The small molecule below binds the protein below.
Small molecule (SMILES): CC(=O)N[C@@H]1[C@@H](O)[C@H](O)[C@@H](CO)O[C@H]1O

Sequence of chain 1.A:
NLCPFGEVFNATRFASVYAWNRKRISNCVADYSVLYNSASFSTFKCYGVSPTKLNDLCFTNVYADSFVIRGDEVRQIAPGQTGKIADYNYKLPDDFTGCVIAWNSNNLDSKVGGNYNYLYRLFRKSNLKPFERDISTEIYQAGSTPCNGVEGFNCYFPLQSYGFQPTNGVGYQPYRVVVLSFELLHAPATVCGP

Binding-site contacts:
Ligand atom C7 contacts residue PHE20 of chain 1.A at 4.5 Å (hydrophobic).
Ligand atom C7 contacts residue GLY21 of chain 1.A at 3.6 Å.
Ligand atom O7 contacts residue ASN25 of chain 1.A at 4.2 Å.
Ligand atom C2 contacts residue ASN25 of chain 1.A at 2.4 Å.
Ligand atom C8 contacts residue PHE24 of chain 1.A at 3.8 Å (hydrophobic).
Ligand atom C1 contacts residue ASN25 of chain 1.A at 1.4 Å.
Ligand atom O5 contacts residue ASN25 of chain 1.A at 2.2 Å (h-bond).
Ligand atom C8 contacts residue GLY21 of chain 1.A at 3.9 Å.
Ligand atom C7 contacts residue ASN25 of chain 1.A at 3.9 Å.
Ligand atom O7 contacts residue PHE20 of chain 1.A at 4.3 Å.
Ligand atom C5 contacts residue ASN25 of chain 1.A at 3.6 Å.
Ligand atom N2 contacts residue ASN25 of chain 1.A at 3.0 Å (h-bond).
Ligand atom C8 contacts residue LEU50 of chain 1.A at 3.6 Å (hydrophobic).
Ligand atom C4 contacts residue ASN25 of chain 1.A at 4.1 Å.
Ligand atom C8 contacts residue PHE20 of chain 1.A at 3.9 Å (hydrophobic).
Ligand atom C3 contacts residue ASN25 of chain 1.A at 3.8 Å.
Ligand atom O7 contacts residue GLY21 of chain 1.A at 3.3 Å.
Ligand atom O4 contacts residue ASN25 of chain 1.A at 4.5 Å.
Ligand atom N2 contacts residue GLY21 of chain 1.A at 4.5 Å.